Sequence of chain 4.A:
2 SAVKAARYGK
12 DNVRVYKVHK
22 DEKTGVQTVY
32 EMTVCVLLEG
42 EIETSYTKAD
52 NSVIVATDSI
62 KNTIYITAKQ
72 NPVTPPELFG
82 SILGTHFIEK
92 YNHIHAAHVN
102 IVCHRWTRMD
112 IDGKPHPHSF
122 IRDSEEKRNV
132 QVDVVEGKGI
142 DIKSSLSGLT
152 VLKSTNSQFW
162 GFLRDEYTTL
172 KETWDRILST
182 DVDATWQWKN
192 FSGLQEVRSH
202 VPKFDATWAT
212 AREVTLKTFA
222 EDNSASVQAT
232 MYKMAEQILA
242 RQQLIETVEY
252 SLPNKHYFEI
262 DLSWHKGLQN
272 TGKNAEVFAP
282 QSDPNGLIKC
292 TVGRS

The small molecule below binds the protein below.
Small molecule (SMILES): O=c1[nH]c(=O)c2nc(O)[nH]c2[nH]1

Sequence of chain 3.A:
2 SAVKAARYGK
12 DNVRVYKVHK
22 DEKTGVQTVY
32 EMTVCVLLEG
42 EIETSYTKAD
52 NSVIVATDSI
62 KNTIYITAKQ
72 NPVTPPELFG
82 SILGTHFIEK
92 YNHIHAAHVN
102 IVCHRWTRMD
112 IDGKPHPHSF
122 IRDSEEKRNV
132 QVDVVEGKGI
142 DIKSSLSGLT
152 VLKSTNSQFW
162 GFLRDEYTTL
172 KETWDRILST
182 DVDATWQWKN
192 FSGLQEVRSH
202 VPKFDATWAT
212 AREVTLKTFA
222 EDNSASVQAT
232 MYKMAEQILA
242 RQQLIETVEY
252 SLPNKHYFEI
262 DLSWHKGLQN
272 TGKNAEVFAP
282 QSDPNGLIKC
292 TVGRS

Binding-site contacts:
Ligand atom O2 contacts residue ARG177 of chain 4.A at 2.1 Å.
Ligand atom N9 contacts residue ARG177 of chain 4.A at 3.1 Å.
Ligand atom N1 contacts residue PHE160 of chain 4.A at 3.6 Å.
Ligand atom C4 contacts residue ASN255 of chain 4.A at 3.4 Å.
Ligand atom N3 contacts residue ARG177 of chain 4.A at 2.3 Å.
Ligand atom C5 contacts residue THR58 of chain 3.A at 3.3 Å.
Ligand atom C4 contacts residue ARG177 of chain 4.A at 3.0 Å.
Ligand atom DAB contacts residue PHE160 of chain 4.A at 3.6 Å.
Ligand atom N7 contacts residue PHE160 of chain 4.A at 3.6 Å.
Ligand atom N9 contacts residue THR58 of chain 3.A at 3.5 Å.
Ligand atom C2 contacts residue VAL228 of chain 4.A at 3.0 Å (hydrophobic).
Ligand atom N7 contacts residue THR58 of chain 3.A at 2.2 Å.
Ligand atom C2 contacts residue ASN255 of chain 4.A at 3.5 Å.
Ligand atom O8 contacts residue THR58 of chain 3.A at 2.9 Å.
Ligand atom C6 contacts residue PHE160 of chain 4.A at 3.5 Å (hydrophobic).
Ligand atom O8 contacts residue ASP59 of chain 3.A at 2.2 Å.
Ligand atom DAC contacts residue GLN229 of chain 4.A at 2.0 Å.
Ligand atom O6 contacts residue ILE55 of chain 3.A at 3.5 Å.
Ligand atom C5 contacts residue PHE160 of chain 4.A at 3.3 Å (hydrophobic).
Ligand atom C8 contacts residue THR58 of chain 3.A at 2.9 Å.
Ligand atom O2 contacts residue SER227 of chain 4.A at 3.5 Å.
Ligand atom N1 contacts residue VAL228 of chain 4.A at 3.5 Å.
Ligand atom O6 contacts residue GLN229 of chain 4.A at 2.2 Å.
Ligand atom N9 contacts residue PHE160 of chain 4.A at 3.4 Å.
Ligand atom C2 contacts residue ARG177 of chain 4.A at 2.6 Å.
Ligand atom C4 contacts residue PHE160 of chain 4.A at 3.4 Å (hydrophobic).
Ligand atom DAC contacts residue VAL228 of chain 4.A at 3.1 Å.
Ligand atom DAA contacts residue LEU171 of chain 4.A at 3.3 Å.
Ligand atom C8 contacts residue PHE160 of chain 4.A at 3.5 Å (hydrophobic).
Ligand atom N7 contacts residue ALA57 of chain 3.A at 3.6 Å.
Ligand atom N1 contacts residue GLN229 of chain 4.A at 3.0 Å (h-bond).
Ligand atom C6 contacts residue GLN229 of chain 4.A at 3.1 Å.
Ligand atom O8 contacts residue LEU171 of chain 4.A at 3.2 Å.
Ligand atom DAA contacts residue ASP59 of chain 3.A at 2.5 Å.
Ligand atom DAA contacts residue THR58 of chain 3.A at 3.0 Å.
Ligand atom O2 contacts residue VAL228 of chain 4.A at 2.0 Å.
Ligand atom N3 contacts residue ASN255 of chain 4.A at 3.0 Å.
Ligand atom C8 contacts residue ASP59 of chain 3.A at 3.3 Å.
Ligand atom DAB contacts residue ARG177 of chain 4.A at 2.6 Å.
Ligand atom O8 contacts residue ALA57 of chain 3.A at 3.4 Å.